Sequence of chain 1.C:
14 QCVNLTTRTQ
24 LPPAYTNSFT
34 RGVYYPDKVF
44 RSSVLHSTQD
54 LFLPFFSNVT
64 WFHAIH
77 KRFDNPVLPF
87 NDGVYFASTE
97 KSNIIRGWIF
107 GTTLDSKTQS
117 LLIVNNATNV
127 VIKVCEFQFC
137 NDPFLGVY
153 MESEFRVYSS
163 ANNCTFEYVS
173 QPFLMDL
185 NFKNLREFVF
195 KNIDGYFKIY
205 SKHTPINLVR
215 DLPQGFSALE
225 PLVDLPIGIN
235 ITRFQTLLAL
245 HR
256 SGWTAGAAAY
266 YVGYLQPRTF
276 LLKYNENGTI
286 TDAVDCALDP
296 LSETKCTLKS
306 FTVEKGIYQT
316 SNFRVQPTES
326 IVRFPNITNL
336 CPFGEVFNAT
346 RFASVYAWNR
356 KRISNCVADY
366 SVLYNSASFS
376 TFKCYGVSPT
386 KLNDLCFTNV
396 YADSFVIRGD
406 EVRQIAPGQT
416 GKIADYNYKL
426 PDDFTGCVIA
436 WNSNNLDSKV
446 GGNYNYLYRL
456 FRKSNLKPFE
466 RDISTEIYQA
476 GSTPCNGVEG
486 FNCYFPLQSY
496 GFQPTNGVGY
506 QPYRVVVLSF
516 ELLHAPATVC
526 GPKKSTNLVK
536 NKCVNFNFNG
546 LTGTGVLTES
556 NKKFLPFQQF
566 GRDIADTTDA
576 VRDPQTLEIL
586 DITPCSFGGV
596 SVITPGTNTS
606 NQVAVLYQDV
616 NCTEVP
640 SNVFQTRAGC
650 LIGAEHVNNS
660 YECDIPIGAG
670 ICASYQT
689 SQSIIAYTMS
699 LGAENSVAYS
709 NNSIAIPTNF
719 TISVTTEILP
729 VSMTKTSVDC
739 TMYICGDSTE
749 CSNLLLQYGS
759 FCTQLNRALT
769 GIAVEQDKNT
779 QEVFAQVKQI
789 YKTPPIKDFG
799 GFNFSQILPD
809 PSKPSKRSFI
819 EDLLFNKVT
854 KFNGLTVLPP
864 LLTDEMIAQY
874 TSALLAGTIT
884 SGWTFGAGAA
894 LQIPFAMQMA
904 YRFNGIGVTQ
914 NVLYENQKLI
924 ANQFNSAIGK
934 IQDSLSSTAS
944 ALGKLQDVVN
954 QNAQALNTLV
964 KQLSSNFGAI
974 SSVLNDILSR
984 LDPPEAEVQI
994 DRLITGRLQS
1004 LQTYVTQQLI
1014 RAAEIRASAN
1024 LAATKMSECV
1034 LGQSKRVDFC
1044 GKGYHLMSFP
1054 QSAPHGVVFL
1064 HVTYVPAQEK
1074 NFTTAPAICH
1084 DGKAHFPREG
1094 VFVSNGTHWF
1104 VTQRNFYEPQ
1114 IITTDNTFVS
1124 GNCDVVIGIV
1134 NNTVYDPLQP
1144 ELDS

The protein below binds the small molecule below.
Small molecule (SMILES): CC(=O)N[C@@H]1[C@@H](O)[C@H](O)[C@@H](CO)O[C@H]1O

Binding-site contacts:
Ligand atom C8 contacts residue ASN122 of chain 1.C at 4.5 Å.
Ligand atom O6 contacts residue ASN125 of chain 1.C at 4.0 Å.
Ligand atom C3 contacts residue ASN122 of chain 1.C at 3.9 Å.
Ligand atom C7 contacts residue ASN122 of chain 1.C at 3.4 Å.
Ligand atom O5 contacts residue ASN125 of chain 1.C at 3.6 Å (h-bond).
Ligand atom N2 contacts residue ASN122 of chain 1.C at 3.0 Å (h-bond).
Ligand atom C1 contacts residue ASN122 of chain 1.C at 1.5 Å.
Ligand atom C5 contacts residue ASN122 of chain 1.C at 3.7 Å.
Ligand atom C8 contacts residue PHE157 of chain 1.C at 3.6 Å (hydrophobic).
Ligand atom C2 contacts residue VAL127 of chain 1.C at 4.3 Å (hydrophobic).
Ligand atom C4 contacts residue VAL127 of chain 1.C at 4.3 Å (hydrophobic).
Ligand atom O3 contacts residue VAL127 of chain 1.C at 3.5 Å.
Ligand atom C3 contacts residue VAL127 of chain 1.C at 4.2 Å (hydrophobic).
Ligand atom C5 contacts residue ASN125 of chain 1.C at 4.1 Å.
Ligand atom O5 contacts residue ASN122 of chain 1.C at 2.5 Å (h-bond).
Ligand atom C6 contacts residue ASN125 of chain 1.C at 3.4 Å.
Ligand atom C4 contacts residue ASN122 of chain 1.C at 4.3 Å.
Ligand atom C2 contacts residue ASN122 of chain 1.C at 2.6 Å.
Ligand atom O7 contacts residue ASN122 of chain 1.C at 3.5 Å (h-bond).